A small-molecule ligand and the protein it binds are described below.
Small molecule (SMILES): CN1Cc2ccccc2C1=O

Sequence of chain 1.B:
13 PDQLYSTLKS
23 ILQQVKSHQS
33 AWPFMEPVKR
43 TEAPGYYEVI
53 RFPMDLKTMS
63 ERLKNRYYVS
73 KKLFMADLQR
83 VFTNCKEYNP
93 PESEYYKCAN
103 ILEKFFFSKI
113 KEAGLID

Binding-site contacts:
Ligand atom CAG contacts residue PRO35 of chain 1.B at 3.8 Å (hydrophobic).
Ligand atom CAE contacts residue GLU44 of chain 1.B at 3.7 Å.
Ligand atom CAC contacts residue ALA45 of chain 1.B at 3.8 Å (hydrophobic).
Ligand atom NAK contacts residue VAL40 of chain 1.B at 3.9 Å.
Ligand atom CAH contacts residue TYR97 of chain 1.B at 4.0 Å (hydrophobic).
Ligand atom NAK contacts residue PRO35 of chain 1.B at 3.9 Å.
Ligand atom CAF contacts residue ALA45 of chain 1.B at 4.3 Å (hydrophobic).
Ligand atom CAA contacts residue PHE36 of chain 1.B at 3.8 Å (hydrophobic).
Ligand atom CAF contacts residue TYR97 of chain 1.B at 3.6 Å (hydrophobic).
Ligand atom CAI contacts residue VAL40 of chain 1.B at 4.3 Å (hydrophobic).
Ligand atom CAI contacts residue TYR97 of chain 1.B at 3.5 Å (hydrophobic).
Ligand atom CAG contacts residue VAL40 of chain 1.B at 4.0 Å (hydrophobic).
Ligand atom OAB contacts residue ASN91 of chain 1.B at 2.8 Å (h-bond).
Ligand atom CAG contacts residue TYR97 of chain 1.B at 4.0 Å (hydrophobic).
Ligand atom OAB contacts residue CYS87 of chain 1.B at 4.2 Å.
Ligand atom CAH contacts residue VAL40 of chain 1.B at 4.3 Å (hydrophobic).
Ligand atom CAF contacts residue ASN91 of chain 1.B at 3.6 Å.
Ligand atom OAB contacts residue TYR90 of chain 1.B at 4.4 Å.
Ligand atom CAC contacts residue TYR97 of chain 1.B at 3.5 Å (hydrophobic).
Ligand atom CAE contacts residue TYR97 of chain 1.B at 3.4 Å (hydrophobic).
Ligand atom OAB contacts residue TYR48 of chain 1.B at 4.2 Å.
Ligand atom CAJ contacts residue ASN91 of chain 1.B at 4.3 Å.
Ligand atom CAA contacts residue PRO35 of chain 1.B at 3.3 Å (hydrophobic).
Ligand atom CAD contacts residue ALA45 of chain 1.B at 3.7 Å (hydrophobic).
Ligand atom CAH contacts residue ASN91 of chain 1.B at 3.8 Å.
Ligand atom CAD contacts residue GLU44 of chain 1.B at 4.2 Å.
Ligand atom NAK contacts residue TYR97 of chain 1.B at 4.5 Å.
Ligand atom CAJ contacts residue TYR97 of chain 1.B at 3.6 Å (hydrophobic).
Ligand atom CAA contacts residue VAL40 of chain 1.B at 4.0 Å (hydrophobic).
Ligand atom CAD contacts residue TYR97 of chain 1.B at 3.6 Å (hydrophobic).
Ligand atom CAF contacts residue TYR90 of chain 1.B at 3.8 Å (hydrophobic).
Ligand atom CAC contacts residue GLU44 of chain 1.B at 3.6 Å.
Ligand atom OAB contacts residue TYR97 of chain 1.B at 4.3 Å.
Ligand atom CAD contacts residue ASN91 of chain 1.B at 4.3 Å.
Ligand atom CAE contacts residue ALA45 of chain 1.B at 4.5 Å (hydrophobic).
Ligand atom CAH contacts residue TYR48 of chain 1.B at 4.5 Å (hydrophobic).
Ligand atom CAD contacts residue TYR90 of chain 1.B at 4.0 Å (hydrophobic).